This small molecule binds to this protein.
Small molecule (SMILES): CC(=O)N[C@H]1[C@H](O[C@H]2[C@H](O)[C@@H](NC(C)=O)CO[C@@H]2CO)O[C@H](CO)[C@@H](O)[C@@H]1O

Sequence of chain 45.M:
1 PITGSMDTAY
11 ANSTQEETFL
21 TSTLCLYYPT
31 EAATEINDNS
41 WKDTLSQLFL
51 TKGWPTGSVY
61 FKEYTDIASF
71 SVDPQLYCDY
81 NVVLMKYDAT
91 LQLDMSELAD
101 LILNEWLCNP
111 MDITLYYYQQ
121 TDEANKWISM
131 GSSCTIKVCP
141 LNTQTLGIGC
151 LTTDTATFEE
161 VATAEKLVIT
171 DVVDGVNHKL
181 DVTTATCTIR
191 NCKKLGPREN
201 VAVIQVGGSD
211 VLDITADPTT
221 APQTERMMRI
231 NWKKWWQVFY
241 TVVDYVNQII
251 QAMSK

Binding-site contacts:
Ligand atom C7 contacts residue ASN12 of chain 45.M at 3.9 Å.
Ligand atom C2 contacts residue ASN12 of chain 45.M at 3.3 Å.
Ligand atom N2 contacts residue ASN12 of chain 45.M at 3.8 Å.
Ligand atom O7 contacts residue ASN12 of chain 45.M at 3.6 Å.
Ligand atom C1 contacts residue ASN12 of chain 45.M at 2.2 Å.
Ligand atom O5 contacts residue ASN12 of chain 45.M at 2.8 Å (h-bond).
Ligand atom C5 contacts residue ASN12 of chain 45.M at 4.2 Å.